This small molecule binds to this protein.
Small molecule (SMILES): CC(=O)N[C@@H]1[C@@H](O)[C@H](O)[C@@H](CO)O[C@H]1O

Binding-site contacts:
Ligand atom C1 contacts residue ASN281 of chain 1.F at 1.5 Å.
Ligand atom C7 contacts residue ASN281 of chain 1.F at 3.2 Å.
Ligand atom C6 contacts residue THR283 of chain 1.F at 4.3 Å.
Ligand atom O5 contacts residue ASN284 of chain 1.F at 4.2 Å.
Ligand atom C5 contacts residue THR283 of chain 1.F at 4.5 Å.
Ligand atom N2 contacts residue ASN281 of chain 1.F at 3.0 Å (h-bond).
Ligand atom C8 contacts residue GLU280 of chain 1.F at 4.5 Å.
Ligand atom O5 contacts residue THR283 of chain 1.F at 3.9 Å.
Ligand atom C3 contacts residue ASN281 of chain 1.F at 3.9 Å.
Ligand atom C2 contacts residue ASN281 of chain 1.F at 2.5 Å.
Ligand atom C8 contacts residue ASN281 of chain 1.F at 3.7 Å.
Ligand atom C4 contacts residue ASN281 of chain 1.F at 4.4 Å.
Ligand atom O7 contacts residue ASN281 of chain 1.F at 3.4 Å (h-bond).
Ligand atom C1 contacts residue THR283 of chain 1.F at 4.5 Å.
Ligand atom C5 contacts residue ASN281 of chain 1.F at 3.8 Å.
Ligand atom O5 contacts residue ASN281 of chain 1.F at 2.5 Å (h-bond).
Ligand atom C1 contacts residue ASN284 of chain 1.F at 4.4 Å.

Sequence of chain 1.F:
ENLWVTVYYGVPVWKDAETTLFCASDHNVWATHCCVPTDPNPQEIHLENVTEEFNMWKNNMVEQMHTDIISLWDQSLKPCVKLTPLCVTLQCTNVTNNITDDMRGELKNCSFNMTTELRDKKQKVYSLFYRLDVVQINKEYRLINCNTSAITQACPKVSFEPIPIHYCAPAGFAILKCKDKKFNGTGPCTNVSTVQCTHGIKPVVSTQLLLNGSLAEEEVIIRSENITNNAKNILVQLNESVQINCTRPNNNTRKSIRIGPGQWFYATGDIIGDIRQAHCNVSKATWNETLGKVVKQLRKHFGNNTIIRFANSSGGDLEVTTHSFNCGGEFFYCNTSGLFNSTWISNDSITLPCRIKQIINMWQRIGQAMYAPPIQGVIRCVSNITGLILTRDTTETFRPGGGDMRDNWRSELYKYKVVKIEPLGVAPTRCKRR